Sequence of chain 1.B:
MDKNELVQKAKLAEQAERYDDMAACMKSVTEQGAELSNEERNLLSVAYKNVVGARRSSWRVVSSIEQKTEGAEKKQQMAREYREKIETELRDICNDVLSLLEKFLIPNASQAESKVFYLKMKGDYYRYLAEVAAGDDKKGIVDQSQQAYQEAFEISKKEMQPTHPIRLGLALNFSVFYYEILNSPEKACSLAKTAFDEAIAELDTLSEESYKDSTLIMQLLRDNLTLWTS

This protein binds this small molecule.
Small molecule (SMILES): O=C(C1=C(O)C(=O)N(c2ccc(O)c(C(=O)O)c2)[C@@H]1c1ccc([N+](=O)[O-])cc1)c1ccc(Cl)cc1

Binding-site contacts:
Ligand atom C28 contacts residue ASN47 of chain 1.B at 3.5 Å.
Ligand atom C20 contacts residue ASN47 of chain 1.B at 3.8 Å.
Ligand atom C11 contacts residue LEU221 of chain 1.B at 3.9 Å (hydrophobic).
Ligand atom N4 contacts residue LEU8 of chain 1.D at 3.6 Å.
Ligand atom C35 contacts residue MG1 of chain 1.H at 3.2 Å.
Ligand atom O3 contacts residue ARG46 of chain 1.B at 2.7 Å (salt-bridge).
Ligand atom O6 contacts residue GLY174 of chain 1.B at 3.4 Å.
Ligand atom O15 contacts residue MG1 of chain 1.H at 2.3 Å.
Ligand atom C13 contacts residue ASP218 of chain 1.B at 2.9 Å.
Ligand atom C18 contacts residue ILE222 of chain 1.B at 3.8 Å (hydrophobic).
Ligand atom O7 contacts residue MG1 of chain 1.H at 2.1 Å.
Ligand atom C1 contacts residue ASN43 of chain 1.B at 3.7 Å.
Ligand atom O23 contacts residue ILE171 of chain 1.B at 3.7 Å.
Ligand atom C12 contacts residue LEU221 of chain 1.B at 3.7 Å (hydrophobic).
Ligand atom C1 contacts residue ASN47 of chain 1.B at 3.9 Å.
Ligand atom C16 contacts residue MG1 of chain 1.H at 3.3 Å.
Ligand atom CL1 contacts residue LEU221 of chain 1.B at 3.7 Å.
Ligand atom C10 contacts residue LEU8 of chain 1.D at 3.6 Å (hydrophobic).
Ligand atom C27 contacts residue ILE171 of chain 1.B at 3.5 Å (hydrophobic).
Ligand atom O23 contacts residue HIS169 of chain 1.B at 3.1 Å (h-bond).
Ligand atom O6 contacts residue LYS125 of chain 1.B at 3.5 Å.
Ligand atom O5 contacts residue PRO9 of chain 1.D at 3.6 Å.
Ligand atom C1 contacts residue ILE171 of chain 1.B at 3.6 Å (hydrophobic).
Ligand atom O2 contacts residue ASN47 of chain 1.B at 2.9 Å (h-bond).
Ligand atom O3 contacts residue GLU118 of chain 1.B at 3.6 Å.
Ligand atom O6 contacts residue LEU8 of chain 1.D at 3.8 Å.
Ligand atom C34 contacts residue MG1 of chain 1.H at 3.7 Å.
Ligand atom O3 contacts residue ILE171 of chain 1.B at 3.2 Å.
Ligand atom C26 contacts residue ILE171 of chain 1.B at 3.8 Å (hydrophobic).
Ligand atom O5 contacts residue LEU8 of chain 1.D at 3.4 Å (h-bond).
Ligand atom O2 contacts residue ARG46 of chain 1.B at 2.9 Å (salt-bridge).
Ligand atom C1 contacts residue ARG46 of chain 1.B at 3.2 Å.
Ligand atom C21 contacts residue ASN47 of chain 1.B at 3.2 Å.
Ligand atom C12 contacts residue ASP218 of chain 1.B at 3.3 Å.
Ligand atom CL1 contacts residue LEU225 of chain 1.B at 3.6 Å.
Ligand atom C24 contacts residue ASP218 of chain 1.B at 3.6 Å.
Ligand atom O2 contacts residue ASN43 of chain 1.B at 3.8 Å.
Ligand atom O5 contacts residue LYS125 of chain 1.B at 3.4 Å (salt-bridge).
Ligand atom O23 contacts residue GLU118 of chain 1.B at 3.2 Å (salt-bridge).
Ligand atom C25 contacts residue PRO170 of chain 1.B at 3.8 Å (hydrophobic).

Sequence of chain 1.D:
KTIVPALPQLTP